The small molecule below binds the protein below.
Small molecule (SMILES): OC[C@H]1O[C@H](O)[C@@H](O)[C@@H](O)[C@@H]1O

Sequence of chain 4.A:
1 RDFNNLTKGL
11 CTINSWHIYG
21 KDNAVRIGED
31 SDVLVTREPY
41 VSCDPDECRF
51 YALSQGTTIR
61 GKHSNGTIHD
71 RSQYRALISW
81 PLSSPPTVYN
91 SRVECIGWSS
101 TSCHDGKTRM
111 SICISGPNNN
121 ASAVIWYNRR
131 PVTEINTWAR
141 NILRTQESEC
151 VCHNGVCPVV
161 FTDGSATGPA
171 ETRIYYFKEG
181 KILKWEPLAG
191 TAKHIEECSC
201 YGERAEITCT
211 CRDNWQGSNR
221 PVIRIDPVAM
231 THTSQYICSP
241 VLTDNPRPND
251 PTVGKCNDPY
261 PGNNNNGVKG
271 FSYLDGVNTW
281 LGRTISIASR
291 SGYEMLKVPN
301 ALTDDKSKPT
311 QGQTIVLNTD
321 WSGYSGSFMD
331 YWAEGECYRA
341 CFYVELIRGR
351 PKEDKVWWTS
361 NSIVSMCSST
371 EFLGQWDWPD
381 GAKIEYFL

Binding-site contacts:
Ligand atom C5 contacts residue PRO309 of chain 4.A at 4.1 Å (hydrophobic).
Ligand atom C6 contacts residue BMA3 of chain 2.B at 4.5 Å.
Ligand atom O5 contacts residue PRO309 of chain 4.A at 4.3 Å.
Ligand atom C6 contacts residue THR310 of chain 4.A at 3.8 Å.
Ligand atom C3 contacts residue BMA3 of chain 2.B at 3.1 Å.
Ligand atom C2 contacts residue BMA3 of chain 2.B at 3.0 Å.
Ligand atom O3 contacts residue BMA3 of chain 2.B at 4.3 Å.
Ligand atom C5 contacts residue BMA3 of chain 2.B at 3.2 Å.
Ligand atom C4 contacts residue BMA3 of chain 2.B at 3.7 Å.
Ligand atom C4 contacts residue THR310 of chain 4.A at 3.9 Å.
Ligand atom C5 contacts residue THR310 of chain 4.A at 3.5 Å.
Ligand atom C1 contacts residue BMA3 of chain 2.B at 3.4 Å.
Ligand atom O4 contacts residue THR310 of chain 4.A at 3.4 Å (h-bond).
Ligand atom O5 contacts residue THR310 of chain 4.A at 4.3 Å.
Ligand atom C6 contacts residue PRO309 of chain 4.A at 3.6 Å (hydrophobic).
Ligand atom O4 contacts residue BMA3 of chain 2.B at 4.4 Å.
Ligand atom O5 contacts residue BMA3 of chain 2.B at 2.6 Å (h-bond).
Ligand atom C3 contacts residue THR310 of chain 4.A at 4.2 Å.
Ligand atom O2 contacts residue BMA3 of chain 2.B at 4.3 Å.